Binding-site contacts:
Ligand atom C5B contacts residue LEU309 of chain 1.A at 4.1 Å (hydrophobic).
Ligand atom C8B contacts residue LEU310 of chain 1.A at 4.3 Å (hydrophobic).
Ligand atom C1C contacts residue ARG93 of chain 1.A at 4.0 Å.
Ligand atom O3C contacts residue TRP304 of chain 1.C at 4.2 Å.
Ligand atom O11 contacts residue VAL100 of chain 1.A at 3.5 Å.
Ligand atom C4A contacts residue ILE89 of chain 1.A at 4.5 Å (hydrophobic).
Ligand atom O1B contacts residue VAL299 of chain 1.A at 4.0 Å.
Ligand atom P1 contacts residue ARG93 of chain 1.A at 3.5 Å.
Ligand atom P1 contacts residue VAL100 of chain 1.A at 3.7 Å.
Ligand atom C1A contacts residue ARG93 of chain 1.A at 3.8 Å.
Ligand atom C3B contacts residue LEU309 of chain 1.A at 3.6 Å (hydrophobic).
Ligand atom O12 contacts residue VAL100 of chain 1.A at 3.2 Å.
Ligand atom C4A contacts residue PHE92 of chain 1.A at 3.4 Å (hydrophobic).
Ligand atom O13 contacts residue ARG93 of chain 1.A at 3.5 Å (salt-bridge).
Ligand atom C5B contacts residue ILE89 of chain 1.A at 4.4 Å (hydrophobic).
Ligand atom C8A contacts residue ILE89 of chain 1.A at 4.0 Å (hydrophobic).
Ligand atom C2A contacts residue ARG93 of chain 1.A at 3.8 Å.
Ligand atom C7B contacts residue LEU310 of chain 1.A at 4.0 Å (hydrophobic).
Ligand atom O1 contacts residue ARG93 of chain 1.A at 2.6 Å (salt-bridge).
Ligand atom O1A contacts residue ARG93 of chain 1.A at 4.2 Å.
Ligand atom C1B contacts residue VAL299 of chain 1.A at 4.3 Å (hydrophobic).
Ligand atom O1 contacts residue PRO99 of chain 1.A at 4.3 Å.
Ligand atom O3C contacts residue ARG93 of chain 1.A at 4.4 Å.
Ligand atom C3C contacts residue TRP304 of chain 1.C at 3.6 Å (hydrophobic).
Ligand atom C5A contacts residue PHE92 of chain 1.A at 3.2 Å (hydrophobic).
Ligand atom C7A contacts residue ILE89 of chain 1.A at 4.4 Å (hydrophobic).
Ligand atom C2A contacts residue LEU96 of chain 1.A at 4.3 Å (hydrophobic).
Ligand atom O1B contacts residue TRP304 of chain 1.C at 3.5 Å.
Ligand atom C4B contacts residue LEU309 of chain 1.A at 3.8 Å (hydrophobic).
Ligand atom C2C contacts residue ARG93 of chain 1.A at 3.3 Å.
Ligand atom C4A contacts residue ARG93 of chain 1.A at 4.1 Å.
Ligand atom O2C contacts residue ARG93 of chain 1.A at 4.0 Å.
Ligand atom O1 contacts residue VAL100 of chain 1.A at 3.8 Å.
Ligand atom C3C contacts residue ARG93 of chain 1.A at 4.2 Å.
Ligand atom C2B contacts residue ILE89 of chain 1.A at 4.5 Å (hydrophobic).
Ligand atom C6B contacts residue LEU309 of chain 1.A at 4.3 Å (hydrophobic).
Ligand atom C2A contacts residue PHE92 of chain 1.A at 4.5 Å (hydrophobic).
Ligand atom C3A contacts residue ARG93 of chain 1.A at 4.1 Å.
Ligand atom O12 contacts residue ARG93 of chain 1.A at 4.3 Å.
Ligand atom C1B contacts residue TRP304 of chain 1.C at 4.0 Å (hydrophobic).

Sequence of chain 1.A:
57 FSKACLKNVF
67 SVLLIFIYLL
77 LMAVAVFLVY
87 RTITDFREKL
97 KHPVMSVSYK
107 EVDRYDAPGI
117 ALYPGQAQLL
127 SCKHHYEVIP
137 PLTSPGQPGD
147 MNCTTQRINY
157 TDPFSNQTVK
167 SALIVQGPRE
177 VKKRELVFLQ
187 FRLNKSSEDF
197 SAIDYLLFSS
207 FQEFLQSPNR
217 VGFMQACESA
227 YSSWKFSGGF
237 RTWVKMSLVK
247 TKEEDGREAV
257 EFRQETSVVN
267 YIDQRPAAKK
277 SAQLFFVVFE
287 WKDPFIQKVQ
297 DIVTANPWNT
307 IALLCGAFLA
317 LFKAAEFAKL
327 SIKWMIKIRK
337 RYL

A protein and the small-molecule ligand that binds it are described below.
Small molecule (SMILES): CCCCCCCC(=O)OC[C@H](COP(=O)(O)O[C@@H]1[C@H](O)[C@H](O)[C@@H](OP(=O)(O)O)[C@H](OP(=O)(O)O)[C@H]1O)OC(=O)CCCCCCC

Sequence of chain 1.C:
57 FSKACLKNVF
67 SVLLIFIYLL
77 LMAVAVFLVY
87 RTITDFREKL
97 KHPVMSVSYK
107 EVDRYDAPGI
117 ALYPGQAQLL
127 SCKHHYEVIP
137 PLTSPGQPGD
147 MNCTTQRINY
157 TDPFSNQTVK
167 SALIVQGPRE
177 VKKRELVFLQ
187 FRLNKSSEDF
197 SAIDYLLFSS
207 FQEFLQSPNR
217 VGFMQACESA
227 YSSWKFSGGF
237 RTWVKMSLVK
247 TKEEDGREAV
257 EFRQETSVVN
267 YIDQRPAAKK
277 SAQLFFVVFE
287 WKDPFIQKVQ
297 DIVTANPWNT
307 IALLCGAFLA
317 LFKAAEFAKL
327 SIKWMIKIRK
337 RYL